Sequence of chain 29.A:
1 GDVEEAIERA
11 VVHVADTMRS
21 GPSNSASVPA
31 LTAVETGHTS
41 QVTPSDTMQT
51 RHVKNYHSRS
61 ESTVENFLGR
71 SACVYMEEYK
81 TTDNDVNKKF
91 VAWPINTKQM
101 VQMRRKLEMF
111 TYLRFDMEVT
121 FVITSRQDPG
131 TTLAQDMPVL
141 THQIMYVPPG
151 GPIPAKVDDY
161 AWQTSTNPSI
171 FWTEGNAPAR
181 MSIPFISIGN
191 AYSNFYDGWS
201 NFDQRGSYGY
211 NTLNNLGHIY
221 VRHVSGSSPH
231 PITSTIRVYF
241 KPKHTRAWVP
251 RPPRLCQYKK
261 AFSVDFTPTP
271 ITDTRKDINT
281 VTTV

Binding-site contacts:
Ligand atom C3C contacts residue LEU216 of chain 29.A at 3.7 Å (hydrophobic).
Ligand atom N3A contacts residue ALA24 of chain 29.C at 3.8 Å.
Ligand atom C3 contacts residue W711 of chain 29.F at 3.3 Å.
Ligand atom C6C contacts residue ILE186 of chain 29.A at 3.9 Å (hydrophobic).
Ligand atom C31 contacts residue LEU216 of chain 29.A at 3.4 Å (hydrophobic).
Ligand atom C4A contacts residue ALA24 of chain 29.C at 4.0 Å (hydrophobic).
Ligand atom C5A contacts residue PRO168 of chain 29.A at 4.0 Å (hydrophobic).
Ligand atom C2C contacts residue LEU216 of chain 29.A at 3.7 Å (hydrophobic).
Ligand atom C1B contacts residue ILE183 of chain 29.A at 4.0 Å (hydrophobic).
Ligand atom C4B contacts residue TYR146 of chain 29.A at 3.7 Å (hydrophobic).
Ligand atom C2A contacts residue TYR146 of chain 29.A at 3.7 Å (hydrophobic).
Ligand atom C5A contacts residue ILE144 of chain 29.A at 3.7 Å (hydrophobic).
Ligand atom C6B contacts residue TYR146 of chain 29.A at 3.8 Å (hydrophobic).
Ligand atom C5A contacts residue ILE170 of chain 29.A at 3.8 Å (hydrophobic).
Ligand atom C2B contacts residue ILE219 of chain 29.A at 3.8 Å (hydrophobic).
Ligand atom N3A contacts residue MET181 of chain 29.A at 3.3 Å.
Ligand atom N2 contacts residue THR97 of chain 29.A at 3.7 Å.
Ligand atom C4C contacts residue MET117 of chain 29.A at 3.9 Å (hydrophobic).
Ligand atom C31 contacts residue W711 of chain 29.F at 3.0 Å.
Ligand atom N3A contacts residue TYR146 of chain 29.A at 4.0 Å.
Ligand atom C5B contacts residue TYR146 of chain 29.A at 3.4 Å (hydrophobic).
Ligand atom C1C contacts residue THR97 of chain 29.A at 3.9 Å.
Ligand atom C4A contacts residue MET181 of chain 29.A at 3.6 Å (hydrophobic).
Ligand atom C5B contacts residue ILE183 of chain 29.A at 3.7 Å (hydrophobic).
Ligand atom C4A contacts residue ILE170 of chain 29.A at 3.9 Å (hydrophobic).
Ligand atom C4A contacts residue LEU14 of chain 30.C at 4.0 Å (hydrophobic).
Ligand atom C2C contacts residue THR97 of chain 29.A at 3.9 Å.
Ligand atom C31 contacts residue ASN214 of chain 29.A at 3.3 Å.
Ligand atom C3C contacts residue TYR192 of chain 29.A at 4.0 Å (hydrophobic).
Ligand atom C1C contacts residue PHE115 of chain 29.A at 3.9 Å (hydrophobic).
Ligand atom C3B contacts residue ILE219 of chain 29.A at 3.8 Å (hydrophobic).
Ligand atom O1 contacts residue THR97 of chain 29.A at 3.4 Å (h-bond).
Ligand atom O1B contacts residue ILE95 of chain 29.A at 3.6 Å.
Ligand atom O1 contacts residue W711 of chain 29.F at 3.7 Å.
Ligand atom C4 contacts residue TYR192 of chain 29.A at 3.5 Å (hydrophobic).
Ligand atom O1A contacts residue PHE121 of chain 29.A at 4.0 Å.
Ligand atom C2A contacts residue MET181 of chain 29.A at 3.7 Å (hydrophobic).
Ligand atom N2 contacts residue W711 of chain 29.F at 2.9 Å.
Ligand atom C4B contacts residue ILE183 of chain 29.A at 4.0 Å (hydrophobic).
Ligand atom C6B contacts residue ILE183 of chain 29.A at 3.6 Å (hydrophobic).

Sequence of chain 30.C:
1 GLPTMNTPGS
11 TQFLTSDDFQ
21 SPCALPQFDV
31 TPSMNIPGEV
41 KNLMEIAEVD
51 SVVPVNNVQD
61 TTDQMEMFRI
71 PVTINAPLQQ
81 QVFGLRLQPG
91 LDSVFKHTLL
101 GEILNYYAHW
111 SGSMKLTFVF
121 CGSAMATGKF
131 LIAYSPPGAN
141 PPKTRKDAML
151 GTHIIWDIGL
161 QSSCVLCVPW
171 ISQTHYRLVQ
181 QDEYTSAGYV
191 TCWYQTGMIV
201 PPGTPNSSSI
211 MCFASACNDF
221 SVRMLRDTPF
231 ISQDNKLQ

This small molecule binds to this protein.
Small molecule (SMILES): Cc1cc(CCCCCCCOc2ccc(C3=NCCO3)cc2)on1

Sequence of chain 29.C:
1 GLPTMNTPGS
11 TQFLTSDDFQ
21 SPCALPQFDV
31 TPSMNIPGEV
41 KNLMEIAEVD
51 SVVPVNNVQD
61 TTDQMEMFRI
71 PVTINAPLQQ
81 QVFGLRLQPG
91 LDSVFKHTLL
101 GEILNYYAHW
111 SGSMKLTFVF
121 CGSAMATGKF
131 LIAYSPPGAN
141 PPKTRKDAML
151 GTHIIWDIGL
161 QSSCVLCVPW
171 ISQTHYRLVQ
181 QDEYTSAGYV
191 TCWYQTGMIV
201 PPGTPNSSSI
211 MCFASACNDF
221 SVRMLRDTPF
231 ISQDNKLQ